The protein below binds the small molecule below.
Small molecule (SMILES): CCCCCC(=O)Oc1ccc([N+](=O)[O-])cc1

Binding-site contacts:
Ligand atom CAL contacts residue GLY88 of chain 1.A at 3.5 Å.
Ligand atom CAI contacts residue TYR35 of chain 1.A at 3.5 Å (hydrophobic).
Ligand atom CAN contacts residue GLY87 of chain 1.A at 3.0 Å.
Ligand atom CAQ contacts residue GLY88 of chain 1.A at 3.0 Å.
Ligand atom CAM contacts residue HIS281 of chain 1.A at 3.2 Å.
Ligand atom NAE contacts residue SER159 of chain 1.A at 3.9 Å.
Ligand atom CAO contacts residue ALA160 of chain 1.A at 3.9 Å (hydrophobic).
Ligand atom CAI contacts residue PHE217 of chain 1.A at 3.9 Å (hydrophobic).
Ligand atom CAM contacts residue LEU209 of chain 1.A at 3.6 Å (hydrophobic).
Ligand atom CAQ contacts residue ALA160 of chain 1.A at 3.0 Å (hydrophobic).
Ligand atom CAI contacts residue GLY87 of chain 1.A at 3.9 Å.
Ligand atom OAB contacts residue SER282 of chain 1.A at 3.5 Å (h-bond).
Ligand atom CAP contacts residue HIS281 of chain 1.A at 3.9 Å.
Ligand atom CAL contacts residue SER159 of chain 1.A at 2.9 Å.
Ligand atom OAA contacts residue HIS281 of chain 1.A at 3.8 Å.
Ligand atom CAK contacts residue HIS281 of chain 1.A at 4.0 Å.
Ligand atom CAN contacts residue ALA160 of chain 1.A at 3.2 Å (hydrophobic).
Ligand atom CAP contacts residue SER159 of chain 1.A at 3.0 Å.
Ligand atom CAL contacts residue GLY87 of chain 1.A at 3.5 Å.
Ligand atom CAK contacts residue TYR35 of chain 1.A at 3.9 Å (hydrophobic).
Ligand atom CAQ contacts residue SER159 of chain 1.A at 2.8 Å.
Ligand atom CAP contacts residue LEU209 of chain 1.A at 3.6 Å (hydrophobic).
Ligand atom CAM contacts residue SER159 of chain 1.A at 3.0 Å.
Ligand atom CAO contacts residue SER159 of chain 1.A at 3.0 Å.
Ligand atom OAC contacts residue LEU190 of chain 1.A at 3.8 Å.
Ligand atom OAC contacts residue ALA160 of chain 1.A at 4.0 Å.
Ligand atom CAF contacts residue TYR35 of chain 1.A at 4.0 Å (hydrophobic).
Ligand atom OAB contacts residue LEU209 of chain 1.A at 3.9 Å.
Ligand atom CAL contacts residue HIS281 of chain 1.A at 3.6 Å.
Ligand atom CAH contacts residue VAL208 of chain 1.A at 3.7 Å (hydrophobic).
Ligand atom OAB contacts residue HIS281 of chain 1.A at 3.1 Å.
Ligand atom CAN contacts residue GLY88 of chain 1.A at 2.7 Å.
Ligand atom CAO contacts residue GLY88 of chain 1.A at 3.8 Å.
Ligand atom OAA contacts residue TYR35 of chain 1.A at 3.8 Å.
Ligand atom OAA contacts residue SER159 of chain 1.A at 3.7 Å.
Ligand atom CAN contacts residue SER159 of chain 1.A at 2.8 Å.
Ligand atom OAA contacts residue GLY87 of chain 1.A at 3.1 Å (h-bond).
Ligand atom CAG contacts residue PHE217 of chain 1.A at 3.8 Å (hydrophobic).
Ligand atom CAM contacts residue PHE217 of chain 1.A at 3.9 Å (hydrophobic).
Ligand atom CAP contacts residue PHE217 of chain 1.A at 4.0 Å (hydrophobic).

Sequence of chain 1.A:
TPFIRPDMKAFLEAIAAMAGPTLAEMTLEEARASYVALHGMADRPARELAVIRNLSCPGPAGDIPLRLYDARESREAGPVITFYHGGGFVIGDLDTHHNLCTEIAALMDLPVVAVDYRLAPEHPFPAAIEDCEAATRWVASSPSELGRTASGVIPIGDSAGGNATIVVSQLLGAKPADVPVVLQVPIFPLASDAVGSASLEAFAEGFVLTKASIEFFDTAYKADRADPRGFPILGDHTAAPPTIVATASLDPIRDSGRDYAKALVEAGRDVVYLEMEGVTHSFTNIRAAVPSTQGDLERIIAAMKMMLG